A protein and the small-molecule ligand that binds it are described below.
Small molecule (SMILES): CC(=O)N[C@@H]1[C@@H](O)[C@H](O)[C@@H](CO)O[C@H]1O

Sequence of chain 40.E:
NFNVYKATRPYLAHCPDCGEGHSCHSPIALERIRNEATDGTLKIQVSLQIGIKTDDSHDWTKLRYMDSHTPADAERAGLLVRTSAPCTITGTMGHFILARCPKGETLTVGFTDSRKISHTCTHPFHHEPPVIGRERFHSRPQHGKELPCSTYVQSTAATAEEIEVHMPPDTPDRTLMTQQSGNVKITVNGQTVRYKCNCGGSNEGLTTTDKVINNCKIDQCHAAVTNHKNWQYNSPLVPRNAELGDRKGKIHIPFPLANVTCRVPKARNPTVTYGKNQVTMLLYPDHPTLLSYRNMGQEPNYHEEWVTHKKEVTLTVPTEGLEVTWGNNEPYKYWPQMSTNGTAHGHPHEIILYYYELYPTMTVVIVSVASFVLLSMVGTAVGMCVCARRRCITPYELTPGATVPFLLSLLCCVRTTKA

Binding-site contacts:
Ligand atom O5 contacts residue THR116 of chain 40.D at 3.8 Å.
Ligand atom C1 contacts residue ASN259 of chain 40.E at 1.4 Å.
Ligand atom C5 contacts residue ASN259 of chain 40.E at 3.6 Å.
Ligand atom O6 contacts residue LYS115 of chain 40.D at 3.5 Å (salt-bridge).
Ligand atom O7 contacts residue LYS181 of chain 40.D at 4.3 Å.
Ligand atom C7 contacts residue ASN259 of chain 40.E at 3.1 Å.
Ligand atom O7 contacts residue GLU117 of chain 40.D at 4.3 Å.
Ligand atom C6 contacts residue LYS115 of chain 40.D at 4.3 Å.
Ligand atom C2 contacts residue ASN259 of chain 40.E at 2.4 Å.
Ligand atom C3 contacts residue ASN259 of chain 40.E at 3.7 Å.
Ligand atom O6 contacts residue THR116 of chain 40.D at 3.2 Å (h-bond).
Ligand atom N2 contacts residue ASN259 of chain 40.E at 3.0 Å (h-bond).
Ligand atom C6 contacts residue THR116 of chain 40.D at 4.5 Å.
Ligand atom C8 contacts residue ASN259 of chain 40.E at 4.4 Å.
Ligand atom O6 contacts residue ASN259 of chain 40.E at 4.4 Å.
Ligand atom O7 contacts residue ASN259 of chain 40.E at 2.7 Å (h-bond).
Ligand atom C4 contacts residue ASN259 of chain 40.E at 4.1 Å.
Ligand atom O5 contacts residue ASN259 of chain 40.E at 2.3 Å (h-bond).

Sequence of chain 40.D:
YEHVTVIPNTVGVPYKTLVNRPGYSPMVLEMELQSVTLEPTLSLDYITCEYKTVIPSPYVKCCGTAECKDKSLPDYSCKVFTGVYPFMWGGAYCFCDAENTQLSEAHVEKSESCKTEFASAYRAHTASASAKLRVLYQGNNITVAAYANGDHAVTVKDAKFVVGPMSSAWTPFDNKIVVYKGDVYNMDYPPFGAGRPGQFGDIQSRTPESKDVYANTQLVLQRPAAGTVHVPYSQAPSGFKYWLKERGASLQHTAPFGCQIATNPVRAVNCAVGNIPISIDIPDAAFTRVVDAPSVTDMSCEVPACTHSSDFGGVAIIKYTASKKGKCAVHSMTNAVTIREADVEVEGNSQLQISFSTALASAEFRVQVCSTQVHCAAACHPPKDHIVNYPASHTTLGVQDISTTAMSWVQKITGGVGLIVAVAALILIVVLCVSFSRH